Sequence of chain 1.C:
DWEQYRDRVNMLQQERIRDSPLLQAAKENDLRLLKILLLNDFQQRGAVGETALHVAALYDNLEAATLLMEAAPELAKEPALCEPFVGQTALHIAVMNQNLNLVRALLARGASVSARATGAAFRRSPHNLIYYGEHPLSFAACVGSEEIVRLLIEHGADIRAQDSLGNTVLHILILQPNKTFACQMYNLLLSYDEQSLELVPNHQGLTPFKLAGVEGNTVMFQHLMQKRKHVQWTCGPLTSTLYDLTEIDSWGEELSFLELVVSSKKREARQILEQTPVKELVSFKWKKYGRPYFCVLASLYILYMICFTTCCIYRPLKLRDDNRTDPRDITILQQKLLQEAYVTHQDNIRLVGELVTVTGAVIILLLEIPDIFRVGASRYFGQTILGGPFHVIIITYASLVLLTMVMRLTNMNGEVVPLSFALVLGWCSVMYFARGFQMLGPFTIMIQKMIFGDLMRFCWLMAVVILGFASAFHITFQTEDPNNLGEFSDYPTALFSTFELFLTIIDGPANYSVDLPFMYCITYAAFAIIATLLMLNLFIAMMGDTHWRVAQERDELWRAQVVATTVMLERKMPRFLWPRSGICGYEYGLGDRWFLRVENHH

Binding-site contacts:
Ligand atom C27 contacts residue ALA498 of chain 1.B at 3.9 Å (hydrophobic).
Ligand atom C21 contacts residue PHE534 of chain 1.B at 3.6 Å (hydrophobic).
Ligand atom C6 contacts residue CYS556 of chain 1.C at 3.6 Å (hydrophobic).
Ligand atom C19 contacts residue PRO527 of chain 1.B at 4.1 Å (hydrophobic).
Ligand atom C5 contacts residue CYS556 of chain 1.C at 3.8 Å (hydrophobic).
Ligand atom C14 contacts residue ALA560 of chain 1.C at 4.2 Å (hydrophobic).
Ligand atom C15 contacts residue ALA560 of chain 1.C at 3.7 Å (hydrophobic).
Ligand atom C7 contacts residue ILE557 of chain 1.C at 4.1 Å (hydrophobic).
Ligand atom C26 contacts residue ILE564 of chain 1.C at 3.1 Å (hydrophobic).
Ligand atom C26 contacts residue MET497 of chain 1.B at 3.1 Å (hydrophobic).
Ligand atom C3 contacts residue CYS556 of chain 1.C at 3.6 Å (hydrophobic).
Ligand atom C2 contacts residue PRO527 of chain 1.B at 3.7 Å (hydrophobic).
Ligand atom C1 contacts residue PRO527 of chain 1.B at 3.4 Å (hydrophobic).
Ligand atom C24 contacts residue ILE564 of chain 1.C at 4.0 Å (hydrophobic).
Ligand atom C11 contacts residue PHE531 of chain 1.B at 4.2 Å (hydrophobic).
Ligand atom C12 contacts residue PHE531 of chain 1.B at 4.1 Å (hydrophobic).
Ligand atom C21 contacts residue ILE501 of chain 1.B at 4.3 Å (hydrophobic).
Ligand atom C16 contacts residue ALA560 of chain 1.C at 3.8 Å (hydrophobic).
Ligand atom C4 contacts residue CYS556 of chain 1.C at 3.8 Å (hydrophobic).
Ligand atom C11 contacts residue LEU530 of chain 1.B at 4.2 Å (hydrophobic).
Ligand atom C25 contacts residue MET497 of chain 1.B at 3.9 Å (hydrophobic).
Ligand atom C11 contacts residue PRO527 of chain 1.B at 4.0 Å (hydrophobic).
Ligand atom C14 contacts residue PHE531 of chain 1.B at 4.4 Å (hydrophobic).
Ligand atom C26 contacts residue CYS494 of chain 1.B at 3.3 Å (hydrophobic).
Ligand atom C12 contacts residue LEU530 of chain 1.B at 4.1 Å (hydrophobic).
Ligand atom C1 contacts residue PHE531 of chain 1.B at 4.0 Å (hydrophobic).
Ligand atom C10 contacts residue PRO527 of chain 1.B at 4.4 Å (hydrophobic).
Ligand atom C27 contacts residue MET497 of chain 1.B at 3.4 Å (hydrophobic).
Ligand atom C9 contacts residue PHE531 of chain 1.B at 4.1 Å (hydrophobic).
Ligand atom C6 contacts residue ILE557 of chain 1.C at 3.9 Å (hydrophobic).
Ligand atom C7 contacts residue CYS556 of chain 1.C at 4.4 Å (hydrophobic).
Ligand atom C23 contacts residue ILE564 of chain 1.C at 4.4 Å (hydrophobic).
Ligand atom O1 contacts residue CYS556 of chain 1.C at 3.8 Å.
Ligand atom C27 contacts residue CYS494 of chain 1.B at 3.3 Å (hydrophobic).
Ligand atom C25 contacts residue CYS494 of chain 1.B at 3.7 Å (hydrophobic).
Ligand atom C8 contacts residue PHE531 of chain 1.B at 4.5 Å (hydrophobic).
Ligand atom C25 contacts residue ILE564 of chain 1.C at 4.2 Å (hydrophobic).

Sequence of chain 1.B:
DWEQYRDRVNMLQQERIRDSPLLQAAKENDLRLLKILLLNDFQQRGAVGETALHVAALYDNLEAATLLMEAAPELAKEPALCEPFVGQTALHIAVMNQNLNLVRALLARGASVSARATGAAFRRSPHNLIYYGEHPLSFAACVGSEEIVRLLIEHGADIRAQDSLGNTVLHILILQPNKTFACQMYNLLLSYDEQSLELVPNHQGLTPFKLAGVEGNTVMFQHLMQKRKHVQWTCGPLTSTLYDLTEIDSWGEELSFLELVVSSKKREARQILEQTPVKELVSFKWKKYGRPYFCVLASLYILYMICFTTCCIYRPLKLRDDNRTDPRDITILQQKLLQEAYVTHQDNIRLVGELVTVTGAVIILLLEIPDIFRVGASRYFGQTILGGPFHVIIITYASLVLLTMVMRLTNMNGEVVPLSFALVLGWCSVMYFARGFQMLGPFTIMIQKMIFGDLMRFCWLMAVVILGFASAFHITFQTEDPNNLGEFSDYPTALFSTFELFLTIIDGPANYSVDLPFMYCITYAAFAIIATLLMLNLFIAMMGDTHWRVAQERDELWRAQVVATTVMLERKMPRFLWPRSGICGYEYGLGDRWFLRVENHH

The protein below binds the small molecule below.
Small molecule (SMILES): CC(C)[C@@H](C)/C=C/[C@@H](C)[C@H]1CC[C@H]2C3=CC=C4C[C@@H](O)CC[C@]4(C)[C@H]3CC[C@]12C